This protein binds this small molecule.
Small molecule (SMILES): Cc1cc(CCCCCOc2c(Cl)cc(C3=NCCO3)cc2Cl)on1

Sequence of chain 13.C:
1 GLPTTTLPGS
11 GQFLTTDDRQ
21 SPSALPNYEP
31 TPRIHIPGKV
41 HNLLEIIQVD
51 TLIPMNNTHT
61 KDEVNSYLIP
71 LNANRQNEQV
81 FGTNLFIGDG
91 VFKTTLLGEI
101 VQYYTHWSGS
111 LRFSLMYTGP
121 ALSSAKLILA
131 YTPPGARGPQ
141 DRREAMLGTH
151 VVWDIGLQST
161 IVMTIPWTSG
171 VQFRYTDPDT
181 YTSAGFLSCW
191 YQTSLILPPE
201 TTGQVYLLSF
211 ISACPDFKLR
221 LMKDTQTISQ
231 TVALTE

Binding-site contacts:
Ligand atom C4B contacts residue TYR152 of chain 13.A at 3.7 Å (hydrophobic).
Ligand atom O1A contacts residue MET224 of chain 13.A at 3.9 Å.
Ligand atom CL1 contacts residue VAL188 of chain 13.A at 3.7 Å.
Ligand atom C3C contacts residue ILE104 of chain 13.A at 3.6 Å (hydrophobic).
Ligand atom C4A contacts residue ALA150 of chain 13.A at 3.9 Å (hydrophobic).
Ligand atom C5A contacts residue ALA150 of chain 13.A at 3.4 Å (hydrophobic).
Ligand atom C4B contacts residue PHE186 of chain 13.A at 3.6 Å (hydrophobic).
Ligand atom C4 contacts residue TYR197 of chain 13.A at 3.6 Å (hydrophobic).
Ligand atom C4A contacts residue SER175 of chain 13.A at 3.6 Å.
Ligand atom C4C contacts residue VAL191 of chain 13.A at 3.7 Å (hydrophobic).
Ligand atom C3C contacts residue TYR128 of chain 13.A at 3.8 Å (hydrophobic).
Ligand atom C1C contacts residue LEU106 of chain 13.A at 3.9 Å (hydrophobic).
Ligand atom C4A contacts residue VAL176 of chain 13.A at 3.9 Å (hydrophobic).
Ligand atom C1C contacts residue TYR128 of chain 13.A at 3.6 Å (hydrophobic).
Ligand atom C5B contacts residue MET224 of chain 13.A at 3.8 Å (hydrophobic).
Ligand atom C2A contacts residue PHE186 of chain 13.A at 3.6 Å (hydrophobic).
Ligand atom N2 contacts residue ASN219 of chain 13.A at 3.5 Å (h-bond).
Ligand atom N3A contacts residue PRO174 of chain 13.A at 3.3 Å (h-bond).
Ligand atom N3A contacts residue ALA24 of chain 13.C at 3.8 Å.
Ligand atom C2C contacts residue ILE104 of chain 13.A at 3.9 Å (hydrophobic).
Ligand atom C5 contacts residue MET221 of chain 13.A at 3.9 Å (hydrophobic).
Ligand atom C5B contacts residue PHE186 of chain 13.A at 3.8 Å (hydrophobic).
Ligand atom C5C contacts residue TYR152 of chain 13.A at 3.8 Å (hydrophobic).
Ligand atom O1 contacts residue LEU106 of chain 13.A at 3.7 Å.
Ligand atom C3B contacts residue TYR152 of chain 13.A at 3.9 Å (hydrophobic).
Ligand atom C31 contacts residue ASN219 of chain 13.A at 3.7 Å.
Ligand atom C31 contacts residue TYR197 of chain 13.A at 3.6 Å (hydrophobic).
Ligand atom CL1 contacts residue LEU25 of chain 13.C at 3.5 Å.
Ligand atom C5A contacts residue VAL176 of chain 13.A at 3.8 Å (hydrophobic).
Ligand atom CL2 contacts residue ILE104 of chain 13.A at 3.4 Å.
Ligand atom N2 contacts residue MET221 of chain 13.A at 3.9 Å.
Ligand atom C2C contacts residue MET221 of chain 13.A at 3.3 Å (hydrophobic).
Ligand atom C4A contacts residue PRO174 of chain 13.A at 3.2 Å (hydrophobic).
Ligand atom CL2 contacts residue TYR128 of chain 13.A at 3.4 Å.
Ligand atom CL2 contacts residue MET224 of chain 13.A at 3.2 Å.
Ligand atom C5 contacts residue LEU106 of chain 13.A at 3.7 Å (hydrophobic).
Ligand atom O1B contacts residue VAL188 of chain 13.A at 3.8 Å.
Ligand atom O1 contacts residue MET221 of chain 13.A at 3.4 Å (h-bond).
Ligand atom O1A contacts residue PHE186 of chain 13.A at 3.4 Å.
Ligand atom C3B contacts residue ALA24 of chain 13.C at 4.0 Å (hydrophobic).

Sequence of chain 14.C:
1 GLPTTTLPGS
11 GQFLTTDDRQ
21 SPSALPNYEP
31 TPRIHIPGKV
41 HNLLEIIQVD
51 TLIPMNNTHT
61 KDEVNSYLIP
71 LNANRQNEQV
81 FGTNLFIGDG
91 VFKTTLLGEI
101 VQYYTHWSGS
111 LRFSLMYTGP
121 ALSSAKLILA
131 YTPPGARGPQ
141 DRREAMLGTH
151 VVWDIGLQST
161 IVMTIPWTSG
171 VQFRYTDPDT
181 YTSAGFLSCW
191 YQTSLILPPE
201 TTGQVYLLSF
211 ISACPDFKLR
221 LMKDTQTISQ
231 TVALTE

Sequence of chain 13.A:
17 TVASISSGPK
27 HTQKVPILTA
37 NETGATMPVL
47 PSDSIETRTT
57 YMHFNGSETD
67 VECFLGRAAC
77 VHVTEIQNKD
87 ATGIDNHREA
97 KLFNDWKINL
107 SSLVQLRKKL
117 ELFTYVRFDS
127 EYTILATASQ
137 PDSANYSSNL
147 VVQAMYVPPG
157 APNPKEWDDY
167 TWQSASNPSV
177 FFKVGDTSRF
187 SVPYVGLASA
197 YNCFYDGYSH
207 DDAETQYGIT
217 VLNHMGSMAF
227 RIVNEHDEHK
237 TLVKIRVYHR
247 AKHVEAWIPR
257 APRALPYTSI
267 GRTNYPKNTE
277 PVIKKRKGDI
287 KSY